Binding-site contacts:
Ligand atom C contacts residue PRO52 of chain 2.A at 4.0 Å (hydrophobic).
Ligand atom O contacts residue LEU31 of chain 2.A at 3.9 Å.
Ligand atom O contacts residue GLU29 of chain 2.A at 3.1 Å (salt-bridge).
Ligand atom CA contacts residue PRO51 of chain 2.A at 4.3 Å (hydrophobic).
Ligand atom N contacts residue GLN54 of chain 2.A at 3.5 Å.
Ligand atom O contacts residue PRO53 of chain 2.A at 4.0 Å.
Ligand atom OXT contacts residue LEU31 of chain 2.A at 4.5 Å.
Ligand atom C contacts residue PRO51 of chain 2.A at 4.2 Å (hydrophobic).
Ligand atom CA contacts residue PRO52 of chain 2.A at 4.3 Å (hydrophobic).
Ligand atom OXT contacts residue PHE39 of chain 2.A at 3.5 Å.
Ligand atom N contacts residue PRO51 of chain 2.A at 4.0 Å.
Ligand atom OXT contacts residue PRO51 of chain 2.A at 3.2 Å (h-bond).
Ligand atom O contacts residue PRO52 of chain 2.A at 4.3 Å.
Ligand atom C contacts residue PRO53 of chain 2.A at 4.4 Å (hydrophobic).
Ligand atom OXT contacts residue PRO52 of chain 2.A at 3.9 Å.
Ligand atom N contacts residue PRO52 of chain 2.A at 3.4 Å (h-bond).
Ligand atom C contacts residue LEU31 of chain 2.A at 4.4 Å (hydrophobic).
Ligand atom OXT contacts residue PRO53 of chain 2.A at 4.3 Å.
Ligand atom C contacts residue GLU29 of chain 2.A at 4.2 Å.

Sequence of chain 2.A:
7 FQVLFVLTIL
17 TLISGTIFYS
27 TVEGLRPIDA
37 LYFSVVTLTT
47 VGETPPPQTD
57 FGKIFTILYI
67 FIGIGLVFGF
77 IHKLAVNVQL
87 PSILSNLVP

The small molecule below binds the protein below.
Small molecule (SMILES): NCC(=O)O